Sequence of chain 1.C:
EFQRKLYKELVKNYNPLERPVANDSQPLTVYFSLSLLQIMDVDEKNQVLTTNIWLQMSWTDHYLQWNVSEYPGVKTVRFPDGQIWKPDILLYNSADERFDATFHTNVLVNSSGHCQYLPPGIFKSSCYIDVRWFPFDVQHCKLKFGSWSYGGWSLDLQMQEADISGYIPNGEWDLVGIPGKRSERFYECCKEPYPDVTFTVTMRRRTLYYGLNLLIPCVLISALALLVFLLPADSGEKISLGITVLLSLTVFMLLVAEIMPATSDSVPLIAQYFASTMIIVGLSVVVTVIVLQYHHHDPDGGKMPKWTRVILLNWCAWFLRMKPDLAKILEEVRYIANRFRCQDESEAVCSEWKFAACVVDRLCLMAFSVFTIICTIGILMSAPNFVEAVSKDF

The small molecule below binds the protein below.
Small molecule (SMILES): CC(=O)N[C@H]1[C@H](O[C@H]2[C@H](O)[C@@H](NC(C)=O)CO[C@@H]2CO)O[C@H](CO)[C@@H](O[C@@H]2O[C@H](CO)[C@@H](O)[C@H](O)[C@@H]2O)[C@@H]1O

Binding-site contacts:
Ligand atom O5 contacts residue HIS114 of chain 1.C at 3.6 Å.
Ligand atom C1 contacts residue HIS114 of chain 1.C at 3.9 Å.
Ligand atom O5 contacts residue SER112 of chain 1.C at 4.2 Å.
Ligand atom C3 contacts residue SER112 of chain 1.C at 3.9 Å.
Ligand atom C7 contacts residue ASN110 of chain 1.C at 3.4 Å.
Ligand atom C5 contacts residue HIS114 of chain 1.C at 3.3 Å.
Ligand atom N2 contacts residue ASN110 of chain 1.C at 2.9 Å (h-bond).
Ligand atom C4 contacts residue ASN110 of chain 1.C at 4.2 Å.
Ligand atom O7 contacts residue ASN110 of chain 1.C at 3.5 Å (h-bond).
Ligand atom C5 contacts residue ASN110 of chain 1.C at 3.6 Å.
Ligand atom C8 contacts residue HIS114 of chain 1.C at 4.0 Å.
Ligand atom C7 contacts residue HIS114 of chain 1.C at 4.0 Å.
Ligand atom N2 contacts residue SER112 of chain 1.C at 3.3 Å (h-bond).
Ligand atom C1 contacts residue SER112 of chain 1.C at 3.2 Å.
Ligand atom O5 contacts residue ASN110 of chain 1.C at 2.3 Å (h-bond).
Ligand atom C5 contacts residue SER112 of chain 1.C at 4.4 Å.
Ligand atom C2 contacts residue SER112 of chain 1.C at 3.6 Å.
Ligand atom C3 contacts residue ASN110 of chain 1.C at 3.8 Å.
Ligand atom C2 contacts residue ASN110 of chain 1.C at 2.5 Å.
Ligand atom O7 contacts residue HIS114 of chain 1.C at 3.6 Å.
Ligand atom C7 contacts residue SER112 of chain 1.C at 4.4 Å.
Ligand atom C8 contacts residue SER111 of chain 1.C at 3.2 Å.
Ligand atom C7 contacts residue SER111 of chain 1.C at 4.2 Å.
Ligand atom C1 contacts residue ASN110 of chain 1.C at 1.4 Å.
Ligand atom O4 contacts residue HIS114 of chain 1.C at 4.3 Å.
Ligand atom C6 contacts residue HIS114 of chain 1.C at 3.6 Å.